Binding-site contacts:
Ligand atom CBG contacts residue GLY80 of chain 2.A at 3.6 Å.
Ligand atom O contacts residue GLN93 of chain 2.A at 3.9 Å.
Ligand atom CA contacts residue THR82 of chain 2.A at 3.1 Å.
Ligand atom CAM contacts residue GLY80 of chain 2.A at 3.9 Å.
Ligand atom CB contacts residue GLN93 of chain 2.A at 4.0 Å.
Ligand atom CA contacts residue GLU88 of chain 2.A at 4.0 Å.
Ligand atom OAE contacts residue LEU81 of chain 2.A at 3.6 Å.
Ligand atom CBH contacts residue GLY80 of chain 2.A at 3.3 Å.
Ligand atom CAA contacts residue THR82 of chain 2.A at 3.3 Å.
Ligand atom CB contacts residue THR82 of chain 2.A at 3.6 Å.
Ligand atom OAE contacts residue THR82 of chain 2.A at 2.9 Å (h-bond).
Ligand atom CAG contacts residue LYS71 of chain 2.A at 4.0 Å.
Ligand atom CAV contacts residue TYR98 of chain 2.A at 3.7 Å (hydrophobic).
Ligand atom CA contacts residue ASP83 of chain 2.A at 3.5 Å.
Ligand atom N contacts residue ASP83 of chain 2.A at 3.5 Å (salt-bridge).
Ligand atom N contacts residue GLU88 of chain 2.A at 3.1 Å (salt-bridge).
Ligand atom NAX contacts residue THR82 of chain 2.A at 3.0 Å (h-bond).
Ligand atom CAZ contacts residue THR82 of chain 2.A at 4.0 Å.
Ligand atom CAJ contacts residue LEU81 of chain 2.A at 3.6 Å (hydrophobic).
Ligand atom CAV contacts residue TRP97 of chain 2.A at 4.1 Å (hydrophobic).
Ligand atom NAW contacts residue GLY80 of chain 2.A at 2.7 Å (h-bond).
Ligand atom CBB contacts residue GLY80 of chain 2.A at 3.5 Å.
Ligand atom CAJ contacts residue LYS71 of chain 2.A at 3.6 Å.
Ligand atom CAA contacts residue LEU81 of chain 2.A at 3.5 Å (hydrophobic).
Ligand atom NAW contacts residue TYR98 of chain 2.A at 3.4 Å (h-bond).
Ligand atom O contacts residue TRP97 of chain 2.A at 3.2 Å (h-bond).
Ligand atom CAJ contacts residue THR82 of chain 2.A at 3.2 Å.
Ligand atom CAU contacts residue TRP97 of chain 2.A at 3.7 Å (hydrophobic).
Ligand atom CAN contacts residue GLY80 of chain 2.A at 3.7 Å.
Ligand atom CB contacts residue GLU88 of chain 2.A at 3.6 Å.
Ligand atom CBH contacts residue TYR98 of chain 2.A at 3.9 Å (hydrophobic).
Ligand atom CAN contacts residue LEU81 of chain 2.A at 4.0 Å (hydrophobic).
Ligand atom OAD contacts residue THR82 of chain 2.A at 3.9 Å.
Ligand atom CB contacts residue TRP84 of chain 2.A at 4.1 Å (hydrophobic).
Ligand atom CAA contacts residue TRP84 of chain 2.A at 3.9 Å (hydrophobic).
Ligand atom CBF contacts residue TRP97 of chain 2.A at 3.8 Å (hydrophobic).
Ligand atom CBI contacts residue TRP97 of chain 2.A at 4.1 Å (hydrophobic).
Ligand atom CAZ contacts residue GLY80 of chain 2.A at 3.6 Å.
Ligand atom C contacts residue THR82 of chain 2.A at 3.5 Å.
Ligand atom CAN contacts residue THR82 of chain 2.A at 3.0 Å.

A small-molecule ligand and the protein it binds are described below.
Small molecule (SMILES): CC[C@H](N)C(=O)N[C@@H]1C(=O)N2[C@@H](CC[C@@H]1CO)CC[C@H]2C(=O)NC(c1ccccc1)c1ccccc1

Sequence of chain 2.A:
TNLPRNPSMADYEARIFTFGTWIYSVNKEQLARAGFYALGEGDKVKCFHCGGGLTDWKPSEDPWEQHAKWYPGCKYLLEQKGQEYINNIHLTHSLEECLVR